Sequence of chain 1.B:
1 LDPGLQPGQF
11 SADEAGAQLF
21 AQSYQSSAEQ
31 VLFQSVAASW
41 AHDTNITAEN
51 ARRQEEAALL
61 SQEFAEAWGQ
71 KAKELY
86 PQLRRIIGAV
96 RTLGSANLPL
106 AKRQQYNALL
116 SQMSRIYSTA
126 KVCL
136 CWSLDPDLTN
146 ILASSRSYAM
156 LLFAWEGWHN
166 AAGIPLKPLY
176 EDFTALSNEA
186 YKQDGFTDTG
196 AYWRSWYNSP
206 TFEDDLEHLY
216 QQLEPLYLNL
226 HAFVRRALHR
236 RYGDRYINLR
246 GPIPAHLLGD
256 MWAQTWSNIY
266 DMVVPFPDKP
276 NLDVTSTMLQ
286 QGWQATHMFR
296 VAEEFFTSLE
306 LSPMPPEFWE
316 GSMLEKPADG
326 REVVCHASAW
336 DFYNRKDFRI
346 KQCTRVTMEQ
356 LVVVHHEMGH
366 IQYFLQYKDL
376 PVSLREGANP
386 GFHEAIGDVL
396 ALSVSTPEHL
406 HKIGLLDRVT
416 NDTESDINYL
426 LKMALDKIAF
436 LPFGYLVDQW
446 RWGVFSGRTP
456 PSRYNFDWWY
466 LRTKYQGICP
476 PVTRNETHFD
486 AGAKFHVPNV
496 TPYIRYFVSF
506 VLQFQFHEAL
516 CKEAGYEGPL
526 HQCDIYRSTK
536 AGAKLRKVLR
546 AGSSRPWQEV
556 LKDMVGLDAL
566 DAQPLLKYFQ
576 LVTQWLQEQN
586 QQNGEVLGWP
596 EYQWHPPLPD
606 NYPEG

A small-molecule ligand and the protein it binds are described below.
Small molecule (SMILES): CC(=O)N[C@@H]1[C@@H](O)[C@H](O)[C@@H](CO)O[C@H]1O

Binding-site contacts:
Ligand atom O5 contacts residue THR47 of chain 1.B at 3.8 Å.
Ligand atom C1 contacts residue THR47 of chain 1.B at 4.2 Å.
Ligand atom C4 contacts residue ASN45 of chain 1.B at 4.2 Å.
Ligand atom C1 contacts residue ASN45 of chain 1.B at 1.4 Å.
Ligand atom C6 contacts residue ASN50 of chain 1.B at 4.4 Å.
Ligand atom C6 contacts residue GLU49 of chain 1.B at 4.3 Å.
Ligand atom C5 contacts residue ASN45 of chain 1.B at 3.7 Å.
Ligand atom C3 contacts residue ASN45 of chain 1.B at 3.8 Å.
Ligand atom N2 contacts residue ASN45 of chain 1.B at 3.0 Å (h-bond).
Ligand atom O5 contacts residue ASN50 of chain 1.B at 3.3 Å (h-bond).
Ligand atom C8 contacts residue ASP324 of chain 1.B at 4.1 Å.
Ligand atom C1 contacts residue ASN50 of chain 1.B at 3.9 Å.
Ligand atom C5 contacts residue THR47 of chain 1.B at 4.3 Å.
Ligand atom C7 contacts residue ASN45 of chain 1.B at 3.6 Å.
Ligand atom C8 contacts residue ARG326 of chain 1.B at 3.8 Å.
Ligand atom C6 contacts residue THR47 of chain 1.B at 4.0 Å.
Ligand atom O6 contacts residue ASN50 of chain 1.B at 3.1 Å (h-bond).
Ligand atom O6 contacts residue ARG53 of chain 1.B at 3.6 Å.
Ligand atom O5 contacts residue ASN45 of chain 1.B at 2.3 Å (h-bond).
Ligand atom O7 contacts residue ASN45 of chain 1.B at 3.7 Å.
Ligand atom O6 contacts residue GLU49 of chain 1.B at 3.7 Å.
Ligand atom C2 contacts residue ASN45 of chain 1.B at 2.5 Å.
Ligand atom C5 contacts residue ASN50 of chain 1.B at 4.5 Å.
Ligand atom O6 contacts residue THR47 of chain 1.B at 3.7 Å.
Ligand atom C7 contacts residue ARG326 of chain 1.B at 4.4 Å.